Binding-site contacts:
Ligand atom N3 contacts residue ILE117 of chain 1.B at 3.7 Å.
Ligand atom O2 contacts residue VAL114 of chain 1.B at 3.8 Å.
Ligand atom N3 contacts residue PHE47 of chain 1.B at 3.3 Å.
Ligand atom O2 contacts residue GLY113 of chain 1.B at 3.1 Å.
Ligand atom O2 contacts residue THR109 of chain 1.B at 3.8 Å.
Ligand atom C4 contacts residue LEU55 of chain 1.B at 3.6 Å (hydrophobic).
Ligand atom O3' contacts residue THR109 of chain 1.B at 3.5 Å.
Ligand atom C5 contacts residue ILE117 of chain 1.B at 3.4 Å (hydrophobic).
Ligand atom N3 contacts residue ASN48 of chain 1.B at 3.1 Å (h-bond).
Ligand atom N3 contacts residue LEU55 of chain 1.B at 3.4 Å.
Ligand atom C2 contacts residue ASN48 of chain 1.B at 3.6 Å.
Ligand atom O2 contacts residue PHE47 of chain 1.B at 3.7 Å.
Ligand atom O2' contacts residue PHE47 of chain 1.B at 3.7 Å.
Ligand atom C2 contacts residue PHE47 of chain 1.B at 3.5 Å (hydrophobic).
Ligand atom C4 contacts residue PHE47 of chain 1.B at 3.3 Å (hydrophobic).
Ligand atom O4 contacts residue ILE51 of chain 1.B at 3.5 Å.
Ligand atom O4 contacts residue ASN48 of chain 1.B at 3.7 Å.
Ligand atom C4 contacts residue ILE51 of chain 1.B at 3.5 Å (hydrophobic).
Ligand atom C6 contacts residue LEU55 of chain 1.B at 3.6 Å (hydrophobic).
Ligand atom C2 contacts residue GLY113 of chain 1.B at 3.5 Å.
Ligand atom C5 contacts residue THR109 of chain 1.B at 3.5 Å.
Ligand atom N1 contacts residue LEU55 of chain 1.B at 3.5 Å.
Ligand atom C4 contacts residue ILE117 of chain 1.B at 3.2 Å (hydrophobic).
Ligand atom OP2 contacts residue THR109 of chain 1.B at 2.5 Å (h-bond).
Ligand atom C2 contacts residue LEU55 of chain 1.B at 3.4 Å (hydrophobic).
Ligand atom N3 contacts residue ILE51 of chain 1.B at 3.7 Å.
Ligand atom C5 contacts residue LEU55 of chain 1.B at 3.6 Å (hydrophobic).
Ligand atom C4 contacts residue THR116 of chain 1.B at 3.5 Å.
Ligand atom O4 contacts residue ILE117 of chain 1.B at 3.1 Å.
Ligand atom O4 contacts residue LYS58 of chain 1.B at 2.7 Å (salt-bridge).
Ligand atom O4 contacts residue THR116 of chain 1.B at 2.7 Å (h-bond).
Ligand atom O4 contacts residue PHE47 of chain 1.B at 3.4 Å.
Ligand atom O4 contacts residue LEU55 of chain 1.B at 3.7 Å.
Ligand atom C4 contacts residue LYS58 of chain 1.B at 3.6 Å.
Ligand atom N3 contacts residue GLY113 of chain 1.B at 2.9 Å (h-bond).
Ligand atom O2 contacts residue ASN48 of chain 1.B at 2.8 Å (h-bond).
Ligand atom O4 contacts residue PHE52 of chain 1.B at 3.0 Å (h-bond).
Ligand atom N3 contacts residue THR116 of chain 1.B at 3.4 Å (h-bond).
Ligand atom N1 contacts residue PHE47 of chain 1.B at 3.7 Å.
Ligand atom P contacts residue THR109 of chain 1.B at 3.7 Å.

This small molecule binds to this protein.
Small molecule (SMILES): O=c1ccn([C@@H]2O[C@H](CO[P](=O)(O)O[C@H]3[C@@H](O)[C@H](n4ccc(=O)[nH]c4=O)O[C@@H]3COP(=O)=O)[C@@H](O)[C@H]2O)c(=O)[nH]1

Sequence of chain 1.B:
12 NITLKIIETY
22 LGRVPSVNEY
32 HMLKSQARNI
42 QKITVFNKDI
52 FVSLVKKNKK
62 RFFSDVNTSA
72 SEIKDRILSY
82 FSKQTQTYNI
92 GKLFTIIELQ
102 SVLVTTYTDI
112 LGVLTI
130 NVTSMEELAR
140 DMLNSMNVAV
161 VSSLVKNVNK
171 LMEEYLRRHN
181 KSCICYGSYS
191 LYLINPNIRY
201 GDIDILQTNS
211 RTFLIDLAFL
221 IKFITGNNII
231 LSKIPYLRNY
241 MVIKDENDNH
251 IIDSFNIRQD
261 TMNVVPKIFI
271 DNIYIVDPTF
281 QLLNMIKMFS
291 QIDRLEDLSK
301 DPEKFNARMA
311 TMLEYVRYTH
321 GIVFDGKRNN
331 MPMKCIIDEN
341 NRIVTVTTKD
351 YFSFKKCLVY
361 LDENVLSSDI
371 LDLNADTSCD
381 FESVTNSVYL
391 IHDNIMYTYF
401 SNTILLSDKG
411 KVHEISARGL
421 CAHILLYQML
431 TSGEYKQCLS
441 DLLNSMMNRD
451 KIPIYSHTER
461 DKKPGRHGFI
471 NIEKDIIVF